This small molecule binds to this protein.
Small molecule (SMILES): CC[C@H](C)[C@H](NC(=O)[C@@H](NC(=O)[C@H](CC(C)C)NC(=O)[C@@H](N)CCCCN)C(C)C)C(=O)N[C@@H](CC(N)=O)C(=O)N[C@@H](CCCCN)C(=O)N[C@@H](CC(=O)O)C(=O)N[C@@H](CCSC)C(=O)N[C@@H](CCCN=C(N)N)C(=O)N[C@H](C(=O)N[C@@H](CC(=O)O)C(=O)N[C@@H](CC(C)C)C(=O)N[C@@H](Cc1ccccc1)C(=O)N[C@@H](CO)C(=O)N1CCC[C@H]1C(=O)N1CCC[C@H]1C(=O)N[C@H](C=O)CC(N)=O)[C@@H](C)O

Sequence of chain 3.C:
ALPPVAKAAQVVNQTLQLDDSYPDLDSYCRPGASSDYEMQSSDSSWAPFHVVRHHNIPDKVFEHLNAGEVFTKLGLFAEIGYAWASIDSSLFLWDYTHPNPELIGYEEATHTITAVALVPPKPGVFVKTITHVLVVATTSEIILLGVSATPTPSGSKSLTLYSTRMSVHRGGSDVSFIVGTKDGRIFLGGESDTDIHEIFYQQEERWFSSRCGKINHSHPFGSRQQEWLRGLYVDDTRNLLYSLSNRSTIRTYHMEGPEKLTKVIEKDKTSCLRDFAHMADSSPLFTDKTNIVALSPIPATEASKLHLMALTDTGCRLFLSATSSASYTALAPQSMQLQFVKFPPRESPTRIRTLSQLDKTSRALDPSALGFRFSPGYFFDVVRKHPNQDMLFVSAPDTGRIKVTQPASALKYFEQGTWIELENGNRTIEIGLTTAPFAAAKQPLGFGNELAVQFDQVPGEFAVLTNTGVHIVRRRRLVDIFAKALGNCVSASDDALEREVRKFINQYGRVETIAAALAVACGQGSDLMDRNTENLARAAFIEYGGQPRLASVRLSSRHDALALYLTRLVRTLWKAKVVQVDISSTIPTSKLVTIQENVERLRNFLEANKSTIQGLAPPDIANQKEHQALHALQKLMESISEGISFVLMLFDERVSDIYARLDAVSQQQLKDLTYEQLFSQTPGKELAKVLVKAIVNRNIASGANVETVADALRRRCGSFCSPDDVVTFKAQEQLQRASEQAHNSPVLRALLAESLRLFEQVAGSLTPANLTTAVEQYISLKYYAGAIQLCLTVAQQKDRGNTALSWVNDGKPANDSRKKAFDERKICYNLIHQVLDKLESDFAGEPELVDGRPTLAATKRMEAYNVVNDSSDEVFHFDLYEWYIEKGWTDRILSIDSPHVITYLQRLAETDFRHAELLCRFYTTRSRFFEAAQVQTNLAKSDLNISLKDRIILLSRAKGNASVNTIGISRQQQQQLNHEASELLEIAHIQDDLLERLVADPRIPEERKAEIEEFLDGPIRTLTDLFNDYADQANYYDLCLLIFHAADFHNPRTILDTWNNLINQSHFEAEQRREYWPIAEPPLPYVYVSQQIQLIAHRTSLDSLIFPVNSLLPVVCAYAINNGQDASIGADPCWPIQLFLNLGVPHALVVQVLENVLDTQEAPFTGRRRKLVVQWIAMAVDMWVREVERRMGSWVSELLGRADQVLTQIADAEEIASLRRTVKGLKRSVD

Sequence of chain 3.NA:
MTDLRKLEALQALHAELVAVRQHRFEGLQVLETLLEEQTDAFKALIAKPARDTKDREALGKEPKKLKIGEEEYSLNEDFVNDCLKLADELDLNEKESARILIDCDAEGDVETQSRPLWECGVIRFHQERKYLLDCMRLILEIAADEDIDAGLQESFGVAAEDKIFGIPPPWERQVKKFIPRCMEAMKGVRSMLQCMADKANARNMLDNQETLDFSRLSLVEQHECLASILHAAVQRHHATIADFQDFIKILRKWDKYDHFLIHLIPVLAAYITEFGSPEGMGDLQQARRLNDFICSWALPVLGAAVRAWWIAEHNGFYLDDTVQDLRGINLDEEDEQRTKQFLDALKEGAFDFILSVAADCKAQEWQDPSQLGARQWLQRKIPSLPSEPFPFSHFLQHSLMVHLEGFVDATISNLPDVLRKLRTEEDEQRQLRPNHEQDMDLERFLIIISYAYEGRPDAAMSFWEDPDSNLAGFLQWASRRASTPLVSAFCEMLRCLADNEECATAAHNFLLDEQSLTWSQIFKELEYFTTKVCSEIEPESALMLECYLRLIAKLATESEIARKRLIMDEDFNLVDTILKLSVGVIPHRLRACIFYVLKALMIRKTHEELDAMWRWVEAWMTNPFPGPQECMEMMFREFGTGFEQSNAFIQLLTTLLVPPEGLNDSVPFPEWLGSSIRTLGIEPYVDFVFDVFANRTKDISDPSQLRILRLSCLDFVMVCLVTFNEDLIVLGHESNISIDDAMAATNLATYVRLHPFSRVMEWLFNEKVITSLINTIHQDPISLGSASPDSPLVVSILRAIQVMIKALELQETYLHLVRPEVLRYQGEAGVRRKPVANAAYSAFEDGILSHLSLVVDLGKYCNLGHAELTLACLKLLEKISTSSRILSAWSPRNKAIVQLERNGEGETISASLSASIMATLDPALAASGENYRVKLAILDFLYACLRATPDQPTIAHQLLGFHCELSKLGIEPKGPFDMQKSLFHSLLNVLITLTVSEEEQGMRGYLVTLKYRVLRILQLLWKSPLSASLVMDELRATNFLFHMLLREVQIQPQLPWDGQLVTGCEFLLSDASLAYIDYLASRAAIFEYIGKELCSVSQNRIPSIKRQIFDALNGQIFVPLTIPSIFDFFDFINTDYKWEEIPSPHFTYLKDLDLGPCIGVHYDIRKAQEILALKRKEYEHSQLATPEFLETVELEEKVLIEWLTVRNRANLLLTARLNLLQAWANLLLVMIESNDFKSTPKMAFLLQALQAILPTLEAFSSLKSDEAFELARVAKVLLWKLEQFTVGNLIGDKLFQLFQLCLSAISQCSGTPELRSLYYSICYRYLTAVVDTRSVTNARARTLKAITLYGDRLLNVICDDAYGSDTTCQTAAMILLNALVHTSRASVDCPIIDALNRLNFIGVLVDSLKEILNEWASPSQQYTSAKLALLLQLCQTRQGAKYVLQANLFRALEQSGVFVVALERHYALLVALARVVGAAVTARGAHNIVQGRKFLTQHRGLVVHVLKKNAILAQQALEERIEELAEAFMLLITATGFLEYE

Binding-site contacts:
Ligand atom CA contacts residue THR1065 of chain 3.C at 3.6 Å.
Ligand atom CB contacts residue GLU1052 of chain 3.C at 3.1 Å.
Ligand atom CE1 contacts residue ARG1044 of chain 3.C at 3.5 Å.
Ligand atom N contacts residue ASN1069 of chain 3.C at 2.9 Å (h-bond).
Ligand atom C contacts residue ASN1069 of chain 3.C at 3.2 Å.
Ligand atom CB contacts residue ASP1070 of chain 3.C at 3.8 Å.
Ligand atom CG contacts residue GLU1052 of chain 3.C at 3.2 Å.
Ligand atom CE contacts residue LYS1225 of chain 3.NA at 3.3 Å.
Ligand atom O contacts residue THR1065 of chain 3.C at 3.2 Å.
Ligand atom O contacts residue ASN1069 of chain 3.C at 3.3 Å (h-bond).
Ligand atom CG2 contacts residue PHE1068 of chain 3.C at 3.6 Å (hydrophobic).
Ligand atom CD1 contacts residue ILE1053 of chain 3.C at 3.4 Å (hydrophobic).
Ligand atom CD2 contacts residue ILE1045 of chain 3.C at 3.7 Å (hydrophobic).
Ligand atom NH1 contacts residue ASN1069 of chain 3.C at 2.8 Å (h-bond).
Ligand atom CD1 contacts residue PHE1068 of chain 3.C at 3.4 Å (hydrophobic).
Ligand atom CE contacts residue GLU1228 of chain 3.NA at 3.2 Å.
Ligand atom CD contacts residue ASN1069 of chain 3.C at 3.8 Å.
Ligand atom O contacts residue THR1065 of chain 3.C at 3.6 Å.
Ligand atom CD1 contacts residue ARG1044 of chain 3.C at 3.1 Å.
Ligand atom O contacts residue ARG1049 of chain 3.C at 3.7 Å.
Ligand atom O contacts residue GLN1074 of chain 3.C at 3.0 Å (h-bond).
Ligand atom N contacts residue THR1065 of chain 3.C at 3.2 Å (h-bond).
Ligand atom NH2 contacts residue ASP1073 of chain 3.C at 3.1 Å (salt-bridge).
Ligand atom O contacts residue ARG1049 of chain 3.C at 3.7 Å.
Ligand atom O contacts residue ARG1049 of chain 3.C at 3.7 Å.
Ligand atom NZ contacts residue ASP1073 of chain 3.C at 3.0 Å (salt-bridge).
Ligand atom CG1 contacts residue PHE1068 of chain 3.C at 3.4 Å (hydrophobic).
Ligand atom CD1 contacts residue THR1065 of chain 3.C at 3.5 Å.
Ligand atom CB contacts residue GLN1074 of chain 3.C at 3.5 Å.
Ligand atom OG1 contacts residue ARG1049 of chain 3.C at 2.9 Å (salt-bridge).
Ligand atom NH1 contacts residue ASP1073 of chain 3.C at 3.6 Å.
Ligand atom N contacts residue GLN1074 of chain 3.C at 3.2 Å (h-bond).
Ligand atom CG contacts residue ILE1045 of chain 3.C at 3.5 Å (hydrophobic).
Ligand atom NZ contacts residue LYS1225 of chain 3.NA at 2.1 Å.
Ligand atom CD contacts residue GLN1074 of chain 3.C at 3.5 Å.
Ligand atom NZ contacts residue GLU1228 of chain 3.NA at 3.6 Å.
Ligand atom CZ contacts residue ARG1044 of chain 3.C at 3.3 Å.
Ligand atom O contacts residue ILE1045 of chain 3.C at 3.6 Å.
Ligand atom O contacts residue ASN1069 of chain 3.C at 3.0 Å (h-bond).
Ligand atom CA contacts residue ASN1069 of chain 3.C at 3.5 Å.